Sequence of chain 1.A:
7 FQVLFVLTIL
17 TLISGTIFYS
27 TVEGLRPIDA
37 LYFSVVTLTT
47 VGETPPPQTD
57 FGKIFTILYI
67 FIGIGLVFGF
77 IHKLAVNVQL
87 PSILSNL

Binding-site contacts:
Ligand atom CA contacts residue LEU64 of chain 1.A at 4.2 Å (hydrophobic).
Ligand atom N contacts residue LEU64 of chain 1.A at 3.9 Å.

The small molecule below binds the protein below.
Small molecule (SMILES): NCC(=O)O